Sequence of chain 1.O:
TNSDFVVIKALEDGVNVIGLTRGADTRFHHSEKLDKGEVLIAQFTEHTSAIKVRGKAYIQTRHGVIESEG

Binding-site contacts:
Ligand atom O contacts residue SER51 of chain 1.P at 2.9 Å (h-bond).
Ligand atom CZ3 contacts residue GLY21 of chain 1.O at 3.7 Å.
Ligand atom CZ2 contacts residue ILE53 of chain 1.O at 4.0 Å (hydrophobic).
Ligand atom OXT contacts residue HIS49 of chain 1.O at 3.8 Å.
Ligand atom O contacts residue GLY25 of chain 1.P at 2.9 Å (h-bond).
Ligand atom O contacts residue ARG24 of chain 1.P at 3.4 Å.
Ligand atom CH2 contacts residue ILE20 of chain 1.O at 4.0 Å (hydrophobic).
Ligand atom CA contacts residue SER51 of chain 1.P at 3.8 Å.
Ligand atom CA contacts residue THR23 of chain 1.P at 3.8 Å.
Ligand atom CD1 contacts residue ALA52 of chain 1.P at 4.1 Å (hydrophobic).
Ligand atom CG contacts residue SER51 of chain 1.P at 3.8 Å.
Ligand atom CZ2 contacts residue THR50 of chain 1.O at 3.9 Å.
Ligand atom CA contacts residue THR28 of chain 1.P at 3.2 Å.
Ligand atom O contacts residue THR47 of chain 1.O at 3.7 Å.
Ligand atom CE2 contacts residue GLN45 of chain 1.O at 3.9 Å.
Ligand atom CD1 contacts residue THR47 of chain 1.O at 3.9 Å.
Ligand atom CB contacts residue THR23 of chain 1.P at 3.7 Å.
Ligand atom OXT contacts residue THR47 of chain 1.O at 2.6 Å (h-bond).
Ligand atom N contacts residue ARG24 of chain 1.P at 4.0 Å.
Ligand atom O contacts residue THR23 of chain 1.P at 4.0 Å.
Ligand atom CA contacts residue GLY25 of chain 1.P at 3.5 Å.
Ligand atom N contacts residue GLY25 of chain 1.P at 2.7 Å (h-bond).
Ligand atom CE2 contacts residue ALA44 of chain 1.O at 3.9 Å (hydrophobic).
Ligand atom N contacts residue THR28 of chain 1.P at 2.8 Å (h-bond).
Ligand atom C contacts residue THR47 of chain 1.O at 3.5 Å.
Ligand atom CD1 contacts residue SER51 of chain 1.P at 3.5 Å.
Ligand atom CB contacts residue THR28 of chain 1.P at 3.5 Å.
Ligand atom C contacts residue GLY25 of chain 1.P at 3.5 Å.
Ligand atom N contacts residue ASP27 of chain 1.P at 3.1 Å (salt-bridge).
Ligand atom C contacts residue SER51 of chain 1.P at 3.5 Å.
Ligand atom NE1 contacts residue ALA44 of chain 1.O at 3.7 Å.
Ligand atom OXT contacts residue GLY25 of chain 1.P at 4.0 Å.
Ligand atom CZ2 contacts residue ALA44 of chain 1.O at 3.9 Å (hydrophobic).
Ligand atom OXT contacts residue THR50 of chain 1.O at 3.0 Å (h-bond).
Ligand atom CE3 contacts residue HIS31 of chain 1.O at 3.9 Å.
Ligand atom CH2 contacts residue GLY21 of chain 1.O at 3.6 Å.
Ligand atom CD1 contacts residue GLN45 of chain 1.O at 3.6 Å.
Ligand atom CB contacts residue SER51 of chain 1.P at 3.3 Å.
Ligand atom NE1 contacts residue GLN45 of chain 1.O at 2.8 Å (h-bond).
Ligand atom N contacts residue THR23 of chain 1.P at 2.9 Å (h-bond).

The small molecule below binds the protein below.
Small molecule (SMILES): N[C@@H](Cc1c[nH]c2ccccc12)C(=O)O

Sequence of chain 1.P:
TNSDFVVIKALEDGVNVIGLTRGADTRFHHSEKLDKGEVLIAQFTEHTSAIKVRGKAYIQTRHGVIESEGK